Binding-site contacts:
Ligand atom C3 contacts residue TYR325 of chain 1.C at 2.9 Å (hydrophobic).
Ligand atom O1A contacts residue TYR325 of chain 1.C at 3.6 Å (h-bond).
Ligand atom C6 contacts residue TYR325 of chain 1.C at 3.5 Å (hydrophobic).
Ligand atom O6 contacts residue TYR325 of chain 1.C at 2.6 Å (h-bond).
Ligand atom C3 contacts residue GLU38 of chain 1.C at 3.5 Å.
Ligand atom C11 contacts residue ILE142 of chain 1.C at 4.0 Å (hydrophobic).
Ligand atom O6 contacts residue ARG212 of chain 1.C at 3.3 Å (salt-bridge).
Ligand atom O1A contacts residue ARG212 of chain 1.C at 3.3 Å (salt-bridge).
Ligand atom C6 contacts residue GLU197 of chain 1.C at 3.5 Å.
Ligand atom C9 contacts residue ASN214 of chain 1.C at 3.9 Å.
Ligand atom C2 contacts residue TYR325 of chain 1.C at 3.0 Å (hydrophobic).
Ligand atom O4 contacts residue ASP70 of chain 1.C at 3.3 Å.
Ligand atom C1 contacts residue ARG291 of chain 1.C at 3.7 Å.
Ligand atom C9 contacts residue ALA166 of chain 1.C at 3.7 Å (hydrophobic).
Ligand atom O2 contacts residue ASP70 of chain 1.C at 2.6 Å (salt-bridge).
Ligand atom O4 contacts residue GLU38 of chain 1.C at 3.1 Å (salt-bridge).
Ligand atom C2 contacts residue ASP70 of chain 1.C at 3.8 Å.
Ligand atom O1B contacts residue ARG37 of chain 1.C at 2.9 Å (salt-bridge).
Ligand atom C1 contacts residue TYR325 of chain 1.C at 3.2 Å (hydrophobic).
Ligand atom O6 contacts residue GLU197 of chain 1.C at 3.5 Å (salt-bridge).
Ligand atom C3 contacts residue ARG37 of chain 1.C at 3.8 Å.
Ligand atom O1B contacts residue ARG291 of chain 1.C at 3.0 Å (salt-bridge).
Ligand atom O9 contacts residue ARG144 of chain 1.C at 3.4 Å (salt-bridge).
Ligand atom C9 contacts residue GLU196 of chain 1.C at 3.3 Å.
Ligand atom O1A contacts residue ARG291 of chain 1.C at 3.0 Å (salt-bridge).
Ligand atom C11 contacts residue TRP98 of chain 1.C at 3.9 Å (hydrophobic).
Ligand atom O10 contacts residue ASP70 of chain 1.C at 3.5 Å.
Ligand atom O9 contacts residue ALA166 of chain 1.C at 3.6 Å.
Ligand atom O9 contacts residue GLU196 of chain 1.C at 2.6 Å (salt-bridge).
Ligand atom O10 contacts residue ARG71 of chain 1.C at 2.9 Å (salt-bridge).
Ligand atom C4 contacts residue GLU38 of chain 1.C at 3.7 Å.
Ligand atom O8 contacts residue GLU196 of chain 1.C at 3.2 Å (salt-bridge).
Ligand atom O8 contacts residue GLU197 of chain 1.C at 3.8 Å.
Ligand atom C8 contacts residue ARG212 of chain 1.C at 3.5 Å.
Ligand atom C4 contacts residue TYR325 of chain 1.C at 3.5 Å (hydrophobic).
Ligand atom O8 contacts residue ARG212 of chain 1.C at 3.5 Å.
Ligand atom O1B contacts residue TYR325 of chain 1.C at 3.6 Å.
Ligand atom C5 contacts residue ASP70 of chain 1.C at 3.8 Å.
Ligand atom C8 contacts residue GLU196 of chain 1.C at 3.9 Å.
Ligand atom C3 contacts residue ASP70 of chain 1.C at 3.8 Å.

Sequence of chain 1.C:
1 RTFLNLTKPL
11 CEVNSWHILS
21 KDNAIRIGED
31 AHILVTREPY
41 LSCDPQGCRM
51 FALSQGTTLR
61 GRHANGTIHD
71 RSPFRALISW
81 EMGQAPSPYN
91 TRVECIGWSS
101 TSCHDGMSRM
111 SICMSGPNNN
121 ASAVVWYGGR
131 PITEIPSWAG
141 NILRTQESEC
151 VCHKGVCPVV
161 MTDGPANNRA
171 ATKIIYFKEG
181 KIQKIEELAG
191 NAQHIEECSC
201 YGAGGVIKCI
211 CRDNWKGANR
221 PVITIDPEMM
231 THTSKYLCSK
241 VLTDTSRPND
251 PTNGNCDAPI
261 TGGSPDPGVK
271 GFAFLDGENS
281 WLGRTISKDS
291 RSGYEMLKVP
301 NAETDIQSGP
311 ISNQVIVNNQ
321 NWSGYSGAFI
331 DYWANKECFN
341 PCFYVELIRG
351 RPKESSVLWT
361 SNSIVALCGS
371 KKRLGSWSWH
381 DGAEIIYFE

A protein and the small-molecule ligand that binds it are described below.
Small molecule (SMILES): CC(=O)N[C@H]1[C@H]([C@H](O)[C@H](O)CO)O[C@@](O)(C(=O)O)C[C@@H]1O